Sequence of chain 1.A:
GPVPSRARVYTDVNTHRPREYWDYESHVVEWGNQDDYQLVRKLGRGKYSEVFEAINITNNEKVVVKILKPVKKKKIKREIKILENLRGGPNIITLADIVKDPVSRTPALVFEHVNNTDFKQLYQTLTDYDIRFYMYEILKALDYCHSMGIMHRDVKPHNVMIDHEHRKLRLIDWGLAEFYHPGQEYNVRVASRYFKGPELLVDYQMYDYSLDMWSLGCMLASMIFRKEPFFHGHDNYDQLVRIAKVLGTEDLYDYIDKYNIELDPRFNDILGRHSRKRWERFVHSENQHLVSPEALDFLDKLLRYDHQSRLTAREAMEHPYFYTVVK

The small molecule below binds the protein below.
Small molecule (SMILES): O=C1c2ccc(O)c(O)c2C(=O)c2c(O)ccc(O)c21

Binding-site contacts:
Ligand atom O15 contacts residue ILE174 of chain 1.A at 4.0 Å.
Ligand atom C14 contacts residue VAL53 of chain 1.A at 3.9 Å (hydrophobic).
Ligand atom C6 contacts residue ASP175 of chain 1.A at 3.8 Å.
Ligand atom O20 contacts residue PHE113 of chain 1.A at 3.4 Å.
Ligand atom C2 contacts residue VAL66 of chain 1.A at 4.1 Å (hydrophobic).
Ligand atom C5 contacts residue PHE113 of chain 1.A at 3.8 Å (hydrophobic).
Ligand atom O20 contacts residue ASP175 of chain 1.A at 3.0 Å (salt-bridge).
Ligand atom C3 contacts residue ILE95 of chain 1.A at 4.1 Å (hydrophobic).
Ligand atom O15 contacts residue ASP175 of chain 1.A at 2.7 Å (salt-bridge).
Ligand atom C8 contacts residue VAL53 of chain 1.A at 4.1 Å (hydrophobic).
Ligand atom O17 contacts residue LEU45 of chain 1.A at 4.1 Å.
Ligand atom C4 contacts residue ILE95 of chain 1.A at 4.0 Å (hydrophobic).
Ligand atom C10 contacts residue ILE174 of chain 1.A at 3.5 Å (hydrophobic).
Ligand atom C13 contacts residue LEU45 of chain 1.A at 3.9 Å (hydrophobic).
Ligand atom C12 contacts residue LEU45 of chain 1.A at 3.6 Å (hydrophobic).
Ligand atom C11 contacts residue LEU45 of chain 1.A at 3.9 Å (hydrophobic).
Ligand atom C7 contacts residue ILE174 of chain 1.A at 4.1 Å (hydrophobic).
Ligand atom O19 contacts residue ILE174 of chain 1.A at 3.8 Å.
Ligand atom C1 contacts residue ILE174 of chain 1.A at 3.4 Å (hydrophobic).
Ligand atom C10 contacts residue VAL53 of chain 1.A at 3.7 Å (hydrophobic).
Ligand atom O17 contacts residue VAL116 of chain 1.A at 3.8 Å.
Ligand atom O15 contacts residue LYS68 of chain 1.A at 3.1 Å.
Ligand atom C4 contacts residue PHE113 of chain 1.A at 3.5 Å (hydrophobic).
Ligand atom C3 contacts residue PHE113 of chain 1.A at 4.0 Å (hydrophobic).
Ligand atom O20 contacts residue ILE174 of chain 1.A at 4.1 Å.
Ligand atom C6 contacts residue ILE174 of chain 1.A at 3.7 Å (hydrophobic).
Ligand atom C5 contacts residue ILE174 of chain 1.A at 3.7 Å (hydrophobic).
Ligand atom O18 contacts residue VAL66 of chain 1.A at 3.7 Å.
Ligand atom O19 contacts residue ASP175 of chain 1.A at 3.3 Å (salt-bridge).
Ligand atom C4 contacts residue ILE174 of chain 1.A at 3.7 Å (hydrophobic).
Ligand atom C5 contacts residue ASP175 of chain 1.A at 3.6 Å.
Ligand atom C6 contacts residue LYS68 of chain 1.A at 3.8 Å.
Ligand atom C9 contacts residue VAL66 of chain 1.A at 3.8 Å (hydrophobic).
Ligand atom O19 contacts residue VAL53 of chain 1.A at 3.7 Å.
Ligand atom C3 contacts residue ILE174 of chain 1.A at 3.7 Å (hydrophobic).
Ligand atom O17 contacts residue VAL66 of chain 1.A at 4.0 Å.
Ligand atom O20 contacts residue LYS68 of chain 1.A at 3.1 Å (salt-bridge).
Ligand atom C2 contacts residue ILE174 of chain 1.A at 3.8 Å (hydrophobic).
Ligand atom C5 contacts residue LYS68 of chain 1.A at 3.9 Å.
Ligand atom C7 contacts residue VAL53 of chain 1.A at 3.6 Å (hydrophobic).